Sequence of chain 5.F:
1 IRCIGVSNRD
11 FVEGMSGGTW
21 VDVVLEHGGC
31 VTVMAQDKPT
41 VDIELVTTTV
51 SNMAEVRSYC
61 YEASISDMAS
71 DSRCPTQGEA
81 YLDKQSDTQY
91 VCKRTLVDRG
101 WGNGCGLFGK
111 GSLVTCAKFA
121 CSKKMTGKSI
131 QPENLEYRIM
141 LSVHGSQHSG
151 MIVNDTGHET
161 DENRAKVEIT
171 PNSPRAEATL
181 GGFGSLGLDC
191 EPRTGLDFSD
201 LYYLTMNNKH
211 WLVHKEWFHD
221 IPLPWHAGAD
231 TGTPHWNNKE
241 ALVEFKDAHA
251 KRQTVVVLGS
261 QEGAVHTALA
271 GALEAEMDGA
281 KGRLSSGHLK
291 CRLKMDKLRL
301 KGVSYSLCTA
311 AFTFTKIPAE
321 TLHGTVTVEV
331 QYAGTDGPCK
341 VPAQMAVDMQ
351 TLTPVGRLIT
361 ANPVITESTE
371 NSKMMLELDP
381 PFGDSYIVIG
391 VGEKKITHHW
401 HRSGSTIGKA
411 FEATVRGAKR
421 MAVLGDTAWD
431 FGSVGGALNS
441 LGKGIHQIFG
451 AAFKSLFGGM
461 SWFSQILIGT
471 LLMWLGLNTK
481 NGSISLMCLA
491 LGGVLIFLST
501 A

Binding-site contacts:
Ligand atom C5 contacts residue THR156 of chain 5.F at 3.2 Å.
Ligand atom C6 contacts residue GLY157 of chain 5.F at 4.2 Å.
Ligand atom C2 contacts residue GLY150 of chain 5.F at 4.5 Å.
Ligand atom C8 contacts residue HIS148 of chain 5.F at 1.2 Å.
Ligand atom C7 contacts residue MET151 of chain 5.F at 4.0 Å (hydrophobic).
Ligand atom N2 contacts residue GLY150 of chain 5.F at 4.1 Å.
Ligand atom C2 contacts residue HIS148 of chain 5.F at 4.2 Å.
Ligand atom C1 contacts residue GLY150 of chain 5.F at 3.8 Å.
Ligand atom C1 contacts residue MET151 of chain 5.F at 3.6 Å (hydrophobic).
Ligand atom N2 contacts residue ASN154 of chain 5.F at 4.3 Å.
Ligand atom O4 contacts residue ASN154 of chain 5.F at 3.5 Å (h-bond).
Ligand atom O6 contacts residue THR156 of chain 5.F at 1.2 Å (h-bond).
Ligand atom C2 contacts residue MET151 of chain 5.F at 4.1 Å (hydrophobic).
Ligand atom C3 contacts residue ASN154 of chain 5.F at 3.5 Å.
Ligand atom O5 contacts residue THR156 of chain 5.F at 3.8 Å.
Ligand atom C8 contacts residue THR156 of chain 5.F at 2.9 Å.
Ligand atom N2 contacts residue HIS148 of chain 5.F at 2.8 Å (h-bond).
Ligand atom N2 contacts residue MET151 of chain 5.F at 3.4 Å.
Ligand atom C8 contacts residue GLY157 of chain 5.F at 4.5 Å.
Ligand atom O5 contacts residue ARG164 of chain 5.F at 4.3 Å.
Ligand atom O6 contacts residue ASN154 of chain 5.F at 2.4 Å (h-bond).
Ligand atom O7 contacts residue THR156 of chain 5.F at 2.4 Å.
Ligand atom N2 contacts residue THR156 of chain 5.F at 4.3 Å.
Ligand atom C4 contacts residue THR156 of chain 5.F at 4.1 Å.
Ligand atom C5 contacts residue ASN154 of chain 5.F at 2.1 Å.
Ligand atom C8 contacts residue MET151 of chain 5.F at 4.1 Å (hydrophobic).
Ligand atom C1 contacts residue ASN154 of chain 5.F at 2.5 Å.
Ligand atom O4 contacts residue THR156 of chain 5.F at 4.2 Å.
Ligand atom C7 contacts residue HIS148 of chain 5.F at 2.3 Å.
Ligand atom C6 contacts residue ASP155 of chain 5.F at 4.3 Å.
Ligand atom C7 contacts residue THR156 of chain 5.F at 3.4 Å.
Ligand atom C6 contacts residue THR156 of chain 5.F at 1.8 Å.
Ligand atom O6 contacts residue ASP155 of chain 5.F at 4.2 Å.
Ligand atom C4 contacts residue ASN154 of chain 5.F at 3.2 Å.
Ligand atom O5 contacts residue ASN154 of chain 5.F at 2.4 Å (h-bond).
Ligand atom C6 contacts residue ASN154 of chain 5.F at 3.0 Å.
Ligand atom O7 contacts residue HIS148 of chain 5.F at 3.3 Å (h-bond).
Ligand atom C2 contacts residue ASN154 of chain 5.F at 3.5 Å.

The small molecule below binds the protein below.
Small molecule (SMILES): CC(=O)N[C@H]1[C@H](O[C@H]2[C@H](O)[C@@H](NC(C)=O)CO[C@@H]2CO)O[C@H](CO)[C@@H](O)[C@@H]1O